Sequence of chain 1.A:
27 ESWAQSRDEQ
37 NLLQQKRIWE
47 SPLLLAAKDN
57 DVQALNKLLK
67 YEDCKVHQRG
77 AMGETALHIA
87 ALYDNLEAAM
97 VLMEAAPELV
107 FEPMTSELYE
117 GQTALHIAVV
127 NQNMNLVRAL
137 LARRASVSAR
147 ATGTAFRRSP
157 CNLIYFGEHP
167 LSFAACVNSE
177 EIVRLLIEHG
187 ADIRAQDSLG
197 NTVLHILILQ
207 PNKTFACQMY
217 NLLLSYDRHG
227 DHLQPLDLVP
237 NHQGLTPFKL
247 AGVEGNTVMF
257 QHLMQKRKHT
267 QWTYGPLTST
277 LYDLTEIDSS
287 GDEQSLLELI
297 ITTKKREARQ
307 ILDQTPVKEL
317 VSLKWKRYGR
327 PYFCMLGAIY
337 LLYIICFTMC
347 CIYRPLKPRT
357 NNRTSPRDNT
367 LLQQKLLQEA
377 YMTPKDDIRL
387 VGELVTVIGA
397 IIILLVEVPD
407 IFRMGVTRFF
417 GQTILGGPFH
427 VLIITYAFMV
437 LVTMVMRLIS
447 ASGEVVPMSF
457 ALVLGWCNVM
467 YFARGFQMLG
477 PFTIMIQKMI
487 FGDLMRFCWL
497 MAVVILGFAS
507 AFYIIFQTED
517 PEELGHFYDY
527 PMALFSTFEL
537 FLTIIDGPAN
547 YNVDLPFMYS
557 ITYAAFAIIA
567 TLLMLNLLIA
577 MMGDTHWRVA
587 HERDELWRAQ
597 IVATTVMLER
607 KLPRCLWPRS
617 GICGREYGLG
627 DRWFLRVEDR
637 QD

Sequence of chain 1.B:
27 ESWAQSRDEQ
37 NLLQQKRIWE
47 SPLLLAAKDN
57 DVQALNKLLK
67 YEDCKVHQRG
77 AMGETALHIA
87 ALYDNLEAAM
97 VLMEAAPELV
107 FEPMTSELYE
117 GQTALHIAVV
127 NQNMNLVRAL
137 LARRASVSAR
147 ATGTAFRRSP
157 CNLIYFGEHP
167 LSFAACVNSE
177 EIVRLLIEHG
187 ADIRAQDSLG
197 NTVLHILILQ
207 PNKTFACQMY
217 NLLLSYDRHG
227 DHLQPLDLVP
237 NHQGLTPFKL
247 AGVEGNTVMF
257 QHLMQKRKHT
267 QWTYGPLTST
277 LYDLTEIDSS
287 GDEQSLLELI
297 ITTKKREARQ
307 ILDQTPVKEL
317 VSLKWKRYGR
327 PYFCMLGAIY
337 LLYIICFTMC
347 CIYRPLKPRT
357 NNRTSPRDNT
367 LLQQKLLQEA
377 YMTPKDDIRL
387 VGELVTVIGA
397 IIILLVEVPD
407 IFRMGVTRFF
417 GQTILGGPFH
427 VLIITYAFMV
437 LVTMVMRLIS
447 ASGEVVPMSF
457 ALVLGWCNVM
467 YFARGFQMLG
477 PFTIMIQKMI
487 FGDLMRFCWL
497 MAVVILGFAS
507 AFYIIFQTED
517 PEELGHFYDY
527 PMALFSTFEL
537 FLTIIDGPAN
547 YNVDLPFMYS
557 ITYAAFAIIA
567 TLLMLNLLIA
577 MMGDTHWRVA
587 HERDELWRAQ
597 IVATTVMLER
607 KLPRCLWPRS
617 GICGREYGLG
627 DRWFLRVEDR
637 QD

This protein binds this small molecule.
Small molecule (SMILES): O=c1c(-c2ccc(O)cc2)coc2cc(O)cc(O)c12

Sequence of chain 1.C:
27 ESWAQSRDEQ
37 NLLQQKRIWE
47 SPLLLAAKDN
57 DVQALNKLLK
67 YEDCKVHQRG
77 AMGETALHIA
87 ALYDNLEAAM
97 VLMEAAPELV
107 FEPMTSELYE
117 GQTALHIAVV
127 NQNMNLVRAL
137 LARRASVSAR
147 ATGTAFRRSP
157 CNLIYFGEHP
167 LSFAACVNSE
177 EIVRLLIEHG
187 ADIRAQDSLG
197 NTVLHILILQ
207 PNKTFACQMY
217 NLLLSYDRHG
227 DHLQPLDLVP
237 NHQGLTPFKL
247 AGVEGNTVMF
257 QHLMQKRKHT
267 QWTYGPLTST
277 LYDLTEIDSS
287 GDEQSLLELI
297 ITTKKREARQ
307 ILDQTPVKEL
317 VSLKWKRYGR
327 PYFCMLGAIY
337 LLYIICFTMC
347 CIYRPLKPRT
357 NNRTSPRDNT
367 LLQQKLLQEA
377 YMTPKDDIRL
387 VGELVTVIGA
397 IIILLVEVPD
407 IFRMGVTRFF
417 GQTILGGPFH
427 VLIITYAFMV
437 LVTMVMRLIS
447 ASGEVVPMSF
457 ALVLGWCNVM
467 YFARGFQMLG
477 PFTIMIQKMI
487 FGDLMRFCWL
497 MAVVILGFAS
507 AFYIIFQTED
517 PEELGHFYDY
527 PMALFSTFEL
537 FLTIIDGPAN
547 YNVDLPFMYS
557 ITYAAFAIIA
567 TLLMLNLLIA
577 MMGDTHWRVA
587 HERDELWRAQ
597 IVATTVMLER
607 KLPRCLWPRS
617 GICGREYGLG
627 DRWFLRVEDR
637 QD

Sequence of chain 1.D:
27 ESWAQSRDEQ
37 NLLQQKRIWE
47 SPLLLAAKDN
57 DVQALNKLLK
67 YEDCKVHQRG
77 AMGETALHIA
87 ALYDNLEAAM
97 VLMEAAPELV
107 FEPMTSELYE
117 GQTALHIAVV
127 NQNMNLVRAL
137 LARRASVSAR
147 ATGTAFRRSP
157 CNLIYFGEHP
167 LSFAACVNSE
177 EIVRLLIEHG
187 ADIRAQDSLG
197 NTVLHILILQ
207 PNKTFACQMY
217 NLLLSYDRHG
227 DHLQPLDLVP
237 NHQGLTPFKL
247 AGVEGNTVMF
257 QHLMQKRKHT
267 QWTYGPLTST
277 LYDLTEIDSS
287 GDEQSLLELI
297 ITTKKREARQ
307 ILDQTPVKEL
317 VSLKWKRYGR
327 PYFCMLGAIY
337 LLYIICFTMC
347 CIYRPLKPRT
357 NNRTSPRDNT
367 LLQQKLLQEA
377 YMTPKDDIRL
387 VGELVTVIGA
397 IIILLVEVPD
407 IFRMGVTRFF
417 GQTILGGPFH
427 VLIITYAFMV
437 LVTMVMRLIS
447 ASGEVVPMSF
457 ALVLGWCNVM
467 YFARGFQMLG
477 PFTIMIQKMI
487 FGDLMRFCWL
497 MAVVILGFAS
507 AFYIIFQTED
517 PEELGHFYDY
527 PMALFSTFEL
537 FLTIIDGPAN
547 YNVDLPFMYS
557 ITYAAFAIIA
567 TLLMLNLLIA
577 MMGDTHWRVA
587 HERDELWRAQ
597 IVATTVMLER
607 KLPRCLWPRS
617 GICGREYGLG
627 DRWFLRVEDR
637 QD

Binding-site contacts:
Ligand atom O14 contacts residue MET570 of chain 1.C at 2.9 Å (h-bond).
Ligand atom C8 contacts residue LEU574 of chain 1.D at 3.6 Å (hydrophobic).
Ligand atom C14 contacts residue LEU571 of chain 1.D at 4.1 Å (hydrophobic).
Ligand atom C2 contacts residue LEU574 of chain 1.A at 4.0 Å (hydrophobic).
Ligand atom C13 contacts residue LEU574 of chain 1.C at 3.7 Å (hydrophobic).
Ligand atom O14 contacts residue LEU574 of chain 1.C at 4.2 Å.
Ligand atom C10 contacts residue LEU571 of chain 1.A at 4.5 Å (hydrophobic).
Ligand atom C4 contacts residue LEU574 of chain 1.B at 4.2 Å (hydrophobic).
Ligand atom C7 contacts residue LEU574 of chain 1.D at 4.4 Å (hydrophobic).
Ligand atom C8 contacts residue LEU571 of chain 1.A at 4.0 Å (hydrophobic).
Ligand atom C10 contacts residue LEU574 of chain 1.A at 4.1 Å (hydrophobic).
Ligand atom C2 contacts residue LEU571 of chain 1.B at 3.9 Å (hydrophobic).
Ligand atom O9 contacts residue LEU574 of chain 1.D at 4.3 Å.
Ligand atom C12 contacts residue LEU571 of chain 1.C at 3.9 Å (hydrophobic).
Ligand atom O9 contacts residue LEU574 of chain 1.A at 4.2 Å.
Ligand atom C15 contacts residue LEU571 of chain 1.D at 4.0 Å (hydrophobic).
Ligand atom C6 contacts residue LEU574 of chain 1.B at 4.0 Å (hydrophobic).
Ligand atom O6 contacts residue LEU571 of chain 1.C at 4.2 Å.
Ligand atom O2 contacts residue LEU574 of chain 1.A at 4.2 Å.
Ligand atom C11 contacts residue LEU574 of chain 1.D at 4.2 Å (hydrophobic).
Ligand atom C2 contacts residue MET570 of chain 1.A at 3.4 Å (hydrophobic).
Ligand atom C12 contacts residue LEU574 of chain 1.C at 4.0 Å (hydrophobic).
Ligand atom C16 contacts residue LEU574 of chain 1.D at 4.0 Å (hydrophobic).
Ligand atom C14 contacts residue LEU574 of chain 1.C at 4.1 Å (hydrophobic).
Ligand atom O2 contacts residue LEU573 of chain 1.A at 4.0 Å.
Ligand atom C4 contacts residue LEU571 of chain 1.B at 4.3 Å (hydrophobic).
Ligand atom C1 contacts residue LEU574 of chain 1.A at 3.6 Å (hydrophobic).
Ligand atom O4 contacts residue LEU574 of chain 1.B at 4.1 Å.
Ligand atom C5 contacts residue LEU574 of chain 1.B at 4.2 Å (hydrophobic).
Ligand atom C1 contacts residue MET570 of chain 1.A at 3.3 Å (hydrophobic).
Ligand atom O2 contacts residue LEU571 of chain 1.B at 3.9 Å.
Ligand atom C3 contacts residue LEU571 of chain 1.B at 3.6 Å (hydrophobic).
Ligand atom C14 contacts residue MET570 of chain 1.C at 3.5 Å (hydrophobic).
Ligand atom O2 contacts residue MET570 of chain 1.A at 2.8 Å (h-bond).
Ligand atom C13 contacts residue LEU571 of chain 1.C at 4.0 Å (hydrophobic).
Ligand atom O9 contacts residue LEU571 of chain 1.A at 3.5 Å.
Ligand atom O6 contacts residue LEU574 of chain 1.B at 4.0 Å.
Ligand atom O4 contacts residue MET570 of chain 1.B at 4.2 Å.
Ligand atom O14 contacts residue LEU571 of chain 1.D at 3.8 Å.
Ligand atom C13 contacts residue MET570 of chain 1.C at 3.2 Å (hydrophobic).